This small molecule binds to this protein.
Small molecule (SMILES): CC(C)(C)OC(=O)N[C@@H](C[C@@H]1CCNC1=O)[C@@H](O)C(=O)NCc1ccccc1

Sequence of chain 2.C:
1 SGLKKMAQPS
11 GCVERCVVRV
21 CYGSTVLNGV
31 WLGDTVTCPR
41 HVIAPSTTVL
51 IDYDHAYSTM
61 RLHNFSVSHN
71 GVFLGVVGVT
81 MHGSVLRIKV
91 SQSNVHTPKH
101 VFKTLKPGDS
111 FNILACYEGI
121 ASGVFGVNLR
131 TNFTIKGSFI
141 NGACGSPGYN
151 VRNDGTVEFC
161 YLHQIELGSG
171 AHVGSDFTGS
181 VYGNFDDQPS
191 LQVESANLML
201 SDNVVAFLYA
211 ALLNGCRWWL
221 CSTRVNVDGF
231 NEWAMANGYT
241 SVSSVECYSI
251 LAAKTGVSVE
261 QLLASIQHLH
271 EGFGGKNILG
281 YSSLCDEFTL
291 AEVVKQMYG

Binding-site contacts:
Ligand atom C36 contacts residue GLN164 of chain 2.C at 3.7 Å.
Ligand atom N68 contacts residue CYS144 of chain 2.C at 3.7 Å.
Ligand atom O67 contacts residue CYS144 of chain 2.C at 2.9 Å (h-bond).
Ligand atom C57 contacts residue HIS41 of chain 2.C at 3.5 Å.
Ligand atom C5 contacts residue THR47 of chain 2.C at 3.5 Å.
Ligand atom C3 contacts residue THR47 of chain 2.C at 4.0 Å.
Ligand atom C70 contacts residue GLY142 of chain 2.C at 3.8 Å.
Ligand atom O48 contacts residue GLU166 of chain 2.C at 3.5 Å.
Ligand atom N49 contacts residue GLU166 of chain 2.C at 3.3 Å (salt-bridge).
Ligand atom C47 contacts residue HIS163 of chain 2.C at 3.9 Å.
Ligand atom O48 contacts residue PHE139 of chain 2.C at 3.7 Å.
Ligand atom C4 contacts residue GLN188 of chain 2.C at 3.4 Å.
Ligand atom O58 contacts residue HIS41 of chain 2.C at 2.3 Å (h-bond).
Ligand atom N38 contacts residue CYS144 of chain 2.C at 3.1 Å (h-bond).
Ligand atom N38 contacts residue GLN164 of chain 2.C at 3.0 Å (h-bond).
Ligand atom C47 contacts residue GLU166 of chain 2.C at 3.5 Å.
Ligand atom C82 contacts residue ASN141 of chain 2.C at 3.4 Å.
Ligand atom C66 contacts residue CYS144 of chain 2.C at 2.6 Å (hydrophobic).
Ligand atom C76 contacts residue GLY142 of chain 2.C at 3.8 Å.
Ligand atom C70 contacts residue VAL26 of chain 2.C at 3.4 Å (hydrophobic).
Ligand atom C54 contacts residue ASN141 of chain 2.C at 3.3 Å.
Ligand atom O58 contacts residue CYS144 of chain 2.C at 2.6 Å (h-bond).
Ligand atom C40 contacts residue CYS144 of chain 2.C at 2.7 Å (hydrophobic).
Ligand atom O48 contacts residue HIS172 of chain 2.C at 3.9 Å.
Ligand atom O67 contacts residue GLY142 of chain 2.C at 3.0 Å (h-bond).
Ligand atom O48 contacts residue HIS163 of chain 2.C at 2.7 Å (h-bond).
Ligand atom C57 contacts residue CYS144 of chain 2.C at 1.9 Å (hydrophobic).
Ligand atom C51 contacts residue ASN141 of chain 2.C at 3.5 Å.
Ligand atom C5 contacts residue HIS41 of chain 2.C at 3.7 Å.
Ligand atom C66 contacts residue GLY142 of chain 2.C at 3.8 Å.
Ligand atom C4 contacts residue ASP187 of chain 2.C at 3.3 Å.
Ligand atom C73 contacts residue GLY142 of chain 2.C at 3.6 Å.
Ligand atom C3 contacts residue GLN188 of chain 2.C at 3.9 Å.
Ligand atom N49 contacts residue PHE139 of chain 2.C at 3.3 Å (h-bond).
Ligand atom C80 contacts residue ASN141 of chain 2.C at 3.5 Å.
Ligand atom C3 contacts residue PRO189 of chain 2.C at 3.5 Å (hydrophobic).
Ligand atom O1 contacts residue GLN164 of chain 2.C at 3.5 Å (h-bond).
Ligand atom C76 contacts residue VAL26 of chain 2.C at 3.8 Å (hydrophobic).
Ligand atom C42 contacts residue CYS144 of chain 2.C at 3.1 Å (hydrophobic).
Ligand atom O67 contacts residue ALA143 of chain 2.C at 3.2 Å (h-bond).

Sequence of chain 2.B:
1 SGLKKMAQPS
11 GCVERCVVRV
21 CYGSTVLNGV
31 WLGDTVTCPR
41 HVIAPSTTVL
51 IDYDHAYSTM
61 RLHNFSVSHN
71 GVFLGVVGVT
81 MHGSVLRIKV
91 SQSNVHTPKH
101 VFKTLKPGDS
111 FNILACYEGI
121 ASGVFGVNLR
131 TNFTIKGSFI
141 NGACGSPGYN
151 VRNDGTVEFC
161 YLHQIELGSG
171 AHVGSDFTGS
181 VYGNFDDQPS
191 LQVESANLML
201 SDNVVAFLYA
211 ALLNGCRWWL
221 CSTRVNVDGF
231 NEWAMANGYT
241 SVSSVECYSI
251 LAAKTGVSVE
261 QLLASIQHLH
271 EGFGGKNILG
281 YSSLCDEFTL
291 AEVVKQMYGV